Binding-site contacts:
Ligand atom N1 contacts residue HIS4983 of chain 1.D at 3.1 Å (h-bond).
Ligand atom N7 contacts residue CYS4958 of chain 1.D at 3.4 Å.
Ligand atom N6 contacts residue ILE4960 of chain 1.D at 3.6 Å.
Ligand atom N1 contacts residue THR4979 of chain 1.D at 3.8 Å.
Ligand atom C5 contacts residue PHE4959 of chain 1.D at 3.7 Å (hydrophobic).
Ligand atom C2 contacts residue ASN4984 of chain 1.D at 3.6 Å.
Ligand atom C8 contacts residue MET4954 of chain 1.D at 3.1 Å (hydrophobic).
Ligand atom N9 contacts residue MET4954 of chain 1.D at 3.6 Å.
Ligand atom C5 contacts residue MET4954 of chain 1.D at 4.0 Å (hydrophobic).
Ligand atom C8 contacts residue PHE4975 of chain 1.D at 4.3 Å (hydrophobic).
Ligand atom C8 contacts residue CYS4958 of chain 1.D at 4.2 Å (hydrophobic).
Ligand atom O4' contacts residue MET4954 of chain 1.D at 3.7 Å.
Ligand atom C6 contacts residue CYS4958 of chain 1.D at 4.2 Å (hydrophobic).
Ligand atom C6 contacts residue HIS4983 of chain 1.D at 3.4 Å.
Ligand atom O2' contacts residue PHE4975 of chain 1.D at 3.7 Å.
Ligand atom C8 contacts residue THR4979 of chain 1.D at 4.1 Å.
Ligand atom C8 contacts residue PHE4959 of chain 1.D at 4.0 Å (hydrophobic).
Ligand atom N7 contacts residue LYS4957 of chain 1.D at 3.6 Å (salt-bridge).
Ligand atom N3 contacts residue THR4979 of chain 1.D at 4.3 Å.
Ligand atom C2 contacts residue THR4979 of chain 1.D at 3.8 Å.
Ligand atom N1 contacts residue LEU4985 of chain 1.D at 3.6 Å.
Ligand atom C4 contacts residue MET4954 of chain 1.D at 3.8 Å (hydrophobic).
Ligand atom C8 contacts residue LYS4957 of chain 1.D at 3.5 Å.
Ligand atom N1 contacts residue ASN4984 of chain 1.D at 3.9 Å.
Ligand atom O2' contacts residue THR4979 of chain 1.D at 4.2 Å.
Ligand atom O2' contacts residue MET4954 of chain 1.D at 4.2 Å.
Ligand atom C1' contacts residue MET4954 of chain 1.D at 3.7 Å (hydrophobic).
Ligand atom C5 contacts residue THR4979 of chain 1.D at 4.0 Å.
Ligand atom C6 contacts residue PHE4959 of chain 1.D at 3.8 Å (hydrophobic).
Ligand atom N6 contacts residue CYS4958 of chain 1.D at 3.3 Å (h-bond).
Ligand atom C2 contacts residue LEU4985 of chain 1.D at 3.9 Å (hydrophobic).
Ligand atom N6 contacts residue PHE4959 of chain 1.D at 3.4 Å (h-bond).
Ligand atom N7 contacts residue MET4954 of chain 1.D at 4.1 Å.
Ligand atom N6 contacts residue HIS4983 of chain 1.D at 2.8 Å (h-bond).
Ligand atom N7 contacts residue THR4979 of chain 1.D at 3.9 Å.
Ligand atom C6 contacts residue THR4979 of chain 1.D at 4.3 Å.
Ligand atom N7 contacts residue PHE4959 of chain 1.D at 3.0 Å (h-bond).
Ligand atom O5' contacts residue LYS4214 of chain 1.D at 3.5 Å (salt-bridge).
Ligand atom C4 contacts residue THR4979 of chain 1.D at 4.0 Å.
Ligand atom N3 contacts residue MET4954 of chain 1.D at 4.3 Å.

Sequence of chain 1.D:
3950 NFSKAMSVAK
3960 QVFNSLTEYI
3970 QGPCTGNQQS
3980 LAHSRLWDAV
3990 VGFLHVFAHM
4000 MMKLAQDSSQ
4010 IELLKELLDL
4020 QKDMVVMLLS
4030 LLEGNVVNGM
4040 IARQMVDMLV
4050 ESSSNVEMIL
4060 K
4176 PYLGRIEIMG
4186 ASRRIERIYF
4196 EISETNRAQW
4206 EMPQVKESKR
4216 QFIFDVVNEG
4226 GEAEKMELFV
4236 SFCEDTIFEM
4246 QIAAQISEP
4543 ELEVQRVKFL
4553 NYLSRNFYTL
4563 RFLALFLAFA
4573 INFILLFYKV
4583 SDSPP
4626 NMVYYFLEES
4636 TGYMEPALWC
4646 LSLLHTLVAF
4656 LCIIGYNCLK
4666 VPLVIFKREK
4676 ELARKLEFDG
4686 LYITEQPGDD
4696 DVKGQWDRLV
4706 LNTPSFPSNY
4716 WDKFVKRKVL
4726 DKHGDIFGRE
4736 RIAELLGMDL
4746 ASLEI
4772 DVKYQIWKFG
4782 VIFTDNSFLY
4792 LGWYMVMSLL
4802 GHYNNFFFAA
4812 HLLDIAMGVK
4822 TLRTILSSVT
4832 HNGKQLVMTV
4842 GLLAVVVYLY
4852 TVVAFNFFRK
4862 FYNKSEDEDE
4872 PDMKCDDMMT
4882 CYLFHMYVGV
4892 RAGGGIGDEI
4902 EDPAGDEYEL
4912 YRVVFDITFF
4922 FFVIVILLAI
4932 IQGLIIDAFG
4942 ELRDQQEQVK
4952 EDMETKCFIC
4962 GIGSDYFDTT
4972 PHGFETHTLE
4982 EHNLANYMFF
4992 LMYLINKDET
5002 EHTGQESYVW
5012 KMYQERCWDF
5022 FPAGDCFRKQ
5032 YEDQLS

This protein binds this small molecule.
Small molecule (SMILES): Nc1ncnc2c1ncn2[C@@H]1O[C@H](CO)[C@@H](O)[C@H]1O